The small molecule below binds the protein below.
Small molecule (SMILES): O=C(O)CCC(=O)C(=O)O

Sequence of chain 1.A:
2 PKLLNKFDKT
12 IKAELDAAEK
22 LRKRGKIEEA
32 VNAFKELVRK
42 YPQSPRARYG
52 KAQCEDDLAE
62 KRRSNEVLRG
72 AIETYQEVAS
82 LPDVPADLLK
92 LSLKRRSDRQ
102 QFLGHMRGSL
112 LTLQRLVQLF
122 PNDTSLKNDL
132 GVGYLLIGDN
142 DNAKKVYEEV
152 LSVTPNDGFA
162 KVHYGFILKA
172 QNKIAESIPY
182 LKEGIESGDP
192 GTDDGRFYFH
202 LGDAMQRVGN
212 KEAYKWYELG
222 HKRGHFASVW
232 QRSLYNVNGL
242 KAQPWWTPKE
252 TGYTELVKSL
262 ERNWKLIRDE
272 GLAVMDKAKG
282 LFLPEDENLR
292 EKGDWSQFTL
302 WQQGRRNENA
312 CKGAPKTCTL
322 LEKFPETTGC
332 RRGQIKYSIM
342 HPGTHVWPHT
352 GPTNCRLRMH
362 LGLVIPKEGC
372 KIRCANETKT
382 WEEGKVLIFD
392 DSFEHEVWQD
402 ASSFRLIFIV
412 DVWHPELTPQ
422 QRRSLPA

Binding-site contacts:
Ligand atom C5 contacts residue MET341 of chain 1.A at 3.8 Å (hydrophobic).
Ligand atom C4 contacts residue VAL398 of chain 1.A at 4.1 Å (hydrophobic).
Ligand atom O1 contacts residue HIS396 of chain 1.A at 2.7 Å (h-bond).
Ligand atom O5 contacts residue HIS350 of chain 1.A at 3.3 Å.
Ligand atom O3 contacts residue ILE408 of chain 1.A at 3.9 Å.
Ligand atom O3 contacts residue TRP296 of chain 1.A at 3.4 Å (h-bond).
Ligand atom O5 contacts residue HIS396 of chain 1.A at 3.3 Å.
Ligand atom O4 contacts residue ILE408 of chain 1.A at 3.7 Å.
Ligand atom C4 contacts residue MET341 of chain 1.A at 4.3 Å (hydrophobic).
Ligand atom O4 contacts residue HIS361 of chain 1.A at 4.2 Å.
Ligand atom O4 contacts residue MET341 of chain 1.A at 3.7 Å.
Ligand atom C4 contacts residue TRP296 of chain 1.A at 3.8 Å (hydrophobic).
Ligand atom C1 contacts residue HIS396 of chain 1.A at 3.4 Å.
Ligand atom O3 contacts residue ILE410 of chain 1.A at 4.2 Å.
Ligand atom C3 contacts residue HIS361 of chain 1.A at 3.5 Å.
Ligand atom O4 contacts residue TRP382 of chain 1.A at 3.9 Å.
Ligand atom C5 contacts residue TRP296 of chain 1.A at 4.0 Å (hydrophobic).
Ligand atom O1 contacts residue ARG359 of chain 1.A at 2.7 Å (salt-bridge).
Ligand atom C2 contacts residue MN1 of chain 1.B at 2.8 Å.
Ligand atom C5 contacts residue SER339 of chain 1.A at 3.8 Å.
Ligand atom O3 contacts residue MET341 of chain 1.A at 4.0 Å.
Ligand atom O4 contacts residue ARG406 of chain 1.A at 2.4 Å (salt-bridge).
Ligand atom O5 contacts residue VAL398 of chain 1.A at 4.3 Å.
Ligand atom O1 contacts residue MN1 of chain 1.B at 1.6 Å.
Ligand atom C5 contacts residue ILE408 of chain 1.A at 4.0 Å (hydrophobic).
Ligand atom C1 contacts residue MN1 of chain 1.B at 2.3 Å.
Ligand atom O5 contacts residue MN1 of chain 1.B at 2.5 Å.
Ligand atom C1 contacts residue ARG359 of chain 1.A at 3.1 Å.
Ligand atom O1 contacts residue ASP392 of chain 1.A at 3.9 Å.
Ligand atom C3 contacts residue MN1 of chain 1.B at 4.3 Å.
Ligand atom O2 contacts residue PHE390 of chain 1.A at 4.0 Å.
Ligand atom C2 contacts residue HIS396 of chain 1.A at 3.7 Å.
Ligand atom O1 contacts residue HIS350 of chain 1.A at 3.9 Å.
Ligand atom O2 contacts residue ARG359 of chain 1.A at 2.9 Å (salt-bridge).
Ligand atom O2 contacts residue HIS361 of chain 1.A at 3.3 Å (h-bond).
Ligand atom C5 contacts residue ARG406 of chain 1.A at 3.4 Å.
Ligand atom O4 contacts residue VAL398 of chain 1.A at 3.9 Å.
Ligand atom O3 contacts residue SER339 of chain 1.A at 2.6 Å (h-bond).
Ligand atom O2 contacts residue MN1 of chain 1.B at 3.5 Å.
Ligand atom O3 contacts residue ARG406 of chain 1.A at 3.0 Å (salt-bridge).